Binding-site contacts:
Ligand atom O3 contacts residue TRP306 of chain 1.A at 3.9 Å.
Ligand atom C1 contacts residue DMS1 of chain 1.H at 4.1 Å.
Ligand atom C4 contacts residue TRP306 of chain 1.A at 4.1 Å (hydrophobic).
Ligand atom O3 contacts residue ILE299 of chain 1.A at 3.4 Å.
Ligand atom C3 contacts residue TRP347 of chain 1.A at 4.0 Å (hydrophobic).
Ligand atom O5 contacts residue DMS1 of chain 1.K at 2.9 Å (h-bond).
Ligand atom C3 contacts residue GLU294 of chain 1.A at 3.4 Å.
Ligand atom C2 contacts residue PHE303 of chain 1.A at 3.7 Å (hydrophobic).
Ligand atom O1 contacts residue TRP347 of chain 1.A at 3.4 Å (h-bond).
Ligand atom C5 contacts residue SER256 of chain 1.A at 2.4 Å.
Ligand atom C4 contacts residue LYS260 of chain 1.A at 3.8 Å.
Ligand atom O6A contacts residue PHE130 of chain 1.A at 3.6 Å.
Ligand atom C6 contacts residue SER256 of chain 1.A at 1.4 Å.
Ligand atom O3 contacts residue LYS260 of chain 1.A at 3.0 Å (salt-bridge).
Ligand atom C6 contacts residue HIS397 of chain 1.A at 4.0 Å.
Ligand atom O6A contacts residue DMS1 of chain 1.K at 3.9 Å.
Ligand atom O4 contacts residue SER280 of chain 1.A at 3.6 Å.
Ligand atom O1 contacts residue EDO1 of chain 1.S at 2.9 Å (h-bond).
Ligand atom C2 contacts residue TRP306 of chain 1.A at 4.1 Å (hydrophobic).
Ligand atom O5 contacts residue SER256 of chain 1.A at 3.6 Å (h-bond).
Ligand atom O2 contacts residue TRP347 of chain 1.A at 2.9 Å (h-bond).
Ligand atom C4 contacts residue ALA257 of chain 1.A at 4.0 Å (hydrophobic).
Ligand atom O2 contacts residue DMS1 of chain 1.H at 3.9 Å.
Ligand atom C1 contacts residue DMS1 of chain 1.K at 3.4 Å.
Ligand atom C6 contacts residue ALA257 of chain 1.A at 3.3 Å (hydrophobic).
Ligand atom O3 contacts residue GLU294 of chain 1.A at 2.5 Å (salt-bridge).
Ligand atom O2 contacts residue PHE303 of chain 1.A at 3.6 Å.
Ligand atom O4 contacts residue ALA257 of chain 1.A at 3.5 Å (h-bond).
Ligand atom C2 contacts residue TRP347 of chain 1.A at 3.9 Å (hydrophobic).
Ligand atom C2 contacts residue GLU294 of chain 1.A at 3.7 Å.
Ligand atom C6 contacts residue EDO1 of chain 1.R at 3.4 Å.
Ligand atom O4 contacts residue LYS260 of chain 1.A at 3.0 Å (salt-bridge).
Ligand atom O6A contacts residue ALA257 of chain 1.A at 2.7 Å (h-bond).
Ligand atom O4 contacts residue SER256 of chain 1.A at 2.9 Å (h-bond).
Ligand atom O6A contacts residue EDO1 of chain 1.R at 3.7 Å.
Ligand atom O6A contacts residue SER256 of chain 1.A at 2.2 Å (h-bond).
Ligand atom O2 contacts residue GLU294 of chain 1.A at 2.6 Å (salt-bridge).
Ligand atom C4 contacts residue SER256 of chain 1.A at 3.2 Å.
Ligand atom C3 contacts residue LYS260 of chain 1.A at 3.9 Å.
Ligand atom O1 contacts residue DMS1 of chain 1.H at 3.6 Å.

A small-molecule ligand and the protein it binds are described below.
Small molecule (SMILES): O=C(O)[C@H]1O[C@H](O)[C@H](O)[C@@H](O)[C@@H]1O

Sequence of chain 1.A:
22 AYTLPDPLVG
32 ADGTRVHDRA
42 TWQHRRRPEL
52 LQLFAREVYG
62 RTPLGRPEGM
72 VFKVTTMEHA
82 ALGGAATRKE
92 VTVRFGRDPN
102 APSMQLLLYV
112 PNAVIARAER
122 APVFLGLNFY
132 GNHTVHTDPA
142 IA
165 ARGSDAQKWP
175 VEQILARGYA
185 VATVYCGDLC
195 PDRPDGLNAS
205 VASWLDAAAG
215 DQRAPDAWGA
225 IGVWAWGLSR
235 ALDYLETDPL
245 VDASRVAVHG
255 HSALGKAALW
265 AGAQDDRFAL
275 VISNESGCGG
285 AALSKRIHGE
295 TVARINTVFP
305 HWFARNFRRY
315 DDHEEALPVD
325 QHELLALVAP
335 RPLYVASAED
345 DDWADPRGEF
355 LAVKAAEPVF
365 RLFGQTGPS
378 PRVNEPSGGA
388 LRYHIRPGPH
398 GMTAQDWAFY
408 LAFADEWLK